Sequence of chain 1.A:
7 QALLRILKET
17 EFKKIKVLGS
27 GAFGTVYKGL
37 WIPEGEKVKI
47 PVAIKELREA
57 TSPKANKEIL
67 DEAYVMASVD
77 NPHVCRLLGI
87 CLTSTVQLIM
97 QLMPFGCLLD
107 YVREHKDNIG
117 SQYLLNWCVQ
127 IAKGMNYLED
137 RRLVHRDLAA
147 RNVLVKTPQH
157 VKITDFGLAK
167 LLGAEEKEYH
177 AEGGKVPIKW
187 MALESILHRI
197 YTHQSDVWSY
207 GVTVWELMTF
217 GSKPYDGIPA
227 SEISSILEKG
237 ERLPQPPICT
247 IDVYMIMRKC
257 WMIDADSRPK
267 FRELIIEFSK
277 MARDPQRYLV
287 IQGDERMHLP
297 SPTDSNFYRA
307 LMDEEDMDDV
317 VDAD

Binding-site contacts:
Ligand atom C03 contacts residue LYS51 of chain 1.A at 3.6 Å.
Ligand atom C11 contacts residue LYS51 of chain 1.A at 3.6 Å.
Ligand atom C28 contacts residue MET99 of chain 1.A at 3.5 Å (hydrophobic).
Ligand atom N18 contacts residue LEU98 of chain 1.A at 3.6 Å.
Ligand atom C21 contacts residue LEU150 of chain 1.A at 3.4 Å (hydrophobic).
Ligand atom C06 contacts residue LYS51 of chain 1.A at 3.5 Å.
Ligand atom N18 contacts residue GLN97 of chain 1.A at 3.7 Å.
Ligand atom C32 contacts residue LEU24 of chain 1.A at 3.3 Å (hydrophobic).
Ligand atom C27 contacts residue GLY102 of chain 1.A at 3.7 Å.
Ligand atom C01 contacts residue THR160 of chain 1.A at 3.7 Å.
Ligand atom C23 contacts residue ALA49 of chain 1.A at 3.4 Å (hydrophobic).
Ligand atom C01 contacts residue LYS51 of chain 1.A at 3.6 Å.
Ligand atom F07 contacts residue LEU94 of chain 1.A at 2.9 Å.
Ligand atom N25 contacts residue MET99 of chain 1.A at 2.9 Å (h-bond).
Ligand atom C23 contacts residue GLN97 of chain 1.A at 3.2 Å.
Ligand atom C28 contacts residue GLY102 of chain 1.A at 3.6 Å.
Ligand atom C30 contacts residue LEU24 of chain 1.A at 3.7 Å (hydrophobic).
Ligand atom C08 contacts residue VAL32 of chain 1.A at 3.7 Å (hydrophobic).
Ligand atom C29 contacts residue PRO100 of chain 1.A at 3.3 Å (hydrophobic).
Ligand atom C02 contacts residue MET96 of chain 1.A at 3.7 Å (hydrophobic).
Ligand atom N18 contacts residue ALA49 of chain 1.A at 3.6 Å.
Ligand atom C22 contacts residue LEU150 of chain 1.A at 3.2 Å (hydrophobic).
Ligand atom N12 contacts residue VAL32 of chain 1.A at 3.5 Å.
Ligand atom C28 contacts residue PRO100 of chain 1.A at 3.4 Å (hydrophobic).
Ligand atom N12 contacts residue LYS51 of chain 1.A at 2.8 Å (salt-bridge).
Ligand atom C23 contacts residue LEU150 of chain 1.A at 3.7 Å (hydrophobic).
Ligand atom F07 contacts residue MET96 of chain 1.A at 3.8 Å.
Ligand atom C13 contacts residue LYS51 of chain 1.A at 3.7 Å.
Ligand atom C04 contacts residue LYS51 of chain 1.A at 3.4 Å.
Ligand atom N18 contacts residue MET99 of chain 1.A at 2.9 Å (h-bond).
Ligand atom C19 contacts residue MET99 of chain 1.A at 3.7 Å (hydrophobic).
Ligand atom F07 contacts residue ILE95 of chain 1.A at 3.3 Å.
Ligand atom C01 contacts residue ASP161 of chain 1.A at 3.7 Å.
Ligand atom C11 contacts residue VAL32 of chain 1.A at 3.7 Å (hydrophobic).
Ligand atom C05 contacts residue LYS51 of chain 1.A at 3.7 Å.
Ligand atom C15 contacts residue ARG147 of chain 1.A at 3.7 Å.
Ligand atom N25 contacts residue LEU98 of chain 1.A at 3.7 Å.
Ligand atom C04 contacts residue ALA49 of chain 1.A at 3.7 Å (hydrophobic).
Ligand atom C04 contacts residue MET96 of chain 1.A at 3.7 Å (hydrophobic).
Ligand atom C03 contacts residue MET96 of chain 1.A at 3.6 Å (hydrophobic).

The small molecule below binds the protein below.
Small molecule (SMILES): COCCCc1nc(-c2ccc(F)cc2)c(-c2ccnc3c2CC(c2ccccc2)=N3)[nH]1